Binding-site contacts:
Ligand atom O7 contacts residue ASN12 of chain 1.C at 3.7 Å.
Ligand atom C7 contacts residue ASN12 of chain 1.C at 3.9 Å.
Ligand atom C5 contacts residue ASN12 of chain 1.C at 4.1 Å.
Ligand atom O5 contacts residue ASN12 of chain 1.C at 2.7 Å (h-bond).
Ligand atom C2 contacts residue ASN12 of chain 1.C at 3.2 Å.
Ligand atom N2 contacts residue ASN12 of chain 1.C at 3.8 Å.
Ligand atom C1 contacts residue ASN12 of chain 1.C at 2.2 Å.

Sequence of chain 1.C:
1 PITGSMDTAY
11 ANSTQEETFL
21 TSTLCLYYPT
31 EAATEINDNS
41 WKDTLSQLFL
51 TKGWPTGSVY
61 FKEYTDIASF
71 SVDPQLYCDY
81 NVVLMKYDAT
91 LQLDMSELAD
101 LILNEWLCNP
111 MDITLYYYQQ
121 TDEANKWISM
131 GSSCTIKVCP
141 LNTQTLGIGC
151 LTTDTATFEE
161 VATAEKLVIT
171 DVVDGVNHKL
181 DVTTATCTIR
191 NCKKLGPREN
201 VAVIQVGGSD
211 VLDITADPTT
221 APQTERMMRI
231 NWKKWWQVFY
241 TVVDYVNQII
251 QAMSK

The protein below binds the small molecule below.
Small molecule (SMILES): CC(=O)N[C@H]1[C@H](O[C@H]2[C@H](O)[C@@H](NC(C)=O)CO[C@@H]2CO)O[C@H](CO)[C@@H](O)[C@@H]1O